A protein and the small-molecule ligand that binds it are described below.
Small molecule (SMILES): CC(=O)N[C@@H]1[C@@H](O)[C@H](O)[C@@H](CO)O[C@H]1O

Sequence of chain 1.B:
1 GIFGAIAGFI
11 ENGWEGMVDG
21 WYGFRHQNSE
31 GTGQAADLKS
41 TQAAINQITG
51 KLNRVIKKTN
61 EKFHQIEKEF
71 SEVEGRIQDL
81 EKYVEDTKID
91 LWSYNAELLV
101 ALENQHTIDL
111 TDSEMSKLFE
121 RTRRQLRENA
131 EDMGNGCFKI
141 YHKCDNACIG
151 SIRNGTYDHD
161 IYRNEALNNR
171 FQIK

Binding-site contacts:
Ligand atom C4 contacts residue ASN154 of chain 1.B at 4.3 Å.
Ligand atom C3 contacts residue ASN154 of chain 1.B at 3.9 Å.
Ligand atom O7 contacts residue ASN154 of chain 1.B at 4.4 Å.
Ligand atom N2 contacts residue ASN154 of chain 1.B at 3.1 Å (h-bond).
Ligand atom C1 contacts residue GLY150 of chain 1.B at 4.2 Å.
Ligand atom C7 contacts residue ASN154 of chain 1.B at 3.8 Å.
Ligand atom C5 contacts residue ASN154 of chain 1.B at 3.6 Å.
Ligand atom C2 contacts residue ASN154 of chain 1.B at 2.7 Å.
Ligand atom C8 contacts residue ASN154 of chain 1.B at 4.3 Å.
Ligand atom C1 contacts residue ASN154 of chain 1.B at 1.5 Å.
Ligand atom O5 contacts residue ASN154 of chain 1.B at 2.3 Å (h-bond).
Ligand atom O5 contacts residue GLY150 of chain 1.B at 3.9 Å.
Ligand atom O5 contacts residue SER151 of chain 1.B at 4.4 Å.